Sequence of chain 1.B:
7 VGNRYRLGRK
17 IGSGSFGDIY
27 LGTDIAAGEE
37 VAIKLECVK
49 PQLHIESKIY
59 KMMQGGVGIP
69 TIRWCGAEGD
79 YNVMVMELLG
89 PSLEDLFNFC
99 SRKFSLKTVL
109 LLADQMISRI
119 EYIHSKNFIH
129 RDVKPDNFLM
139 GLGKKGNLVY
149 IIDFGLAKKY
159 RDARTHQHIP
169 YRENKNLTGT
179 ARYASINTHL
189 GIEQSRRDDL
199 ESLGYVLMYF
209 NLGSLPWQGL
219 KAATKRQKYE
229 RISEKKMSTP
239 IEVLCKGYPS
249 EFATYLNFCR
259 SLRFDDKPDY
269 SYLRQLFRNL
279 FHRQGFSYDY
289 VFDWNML

The protein below binds the small molecule below.
Small molecule (SMILES): Nc1nccc(-c2c(-c3ccc(F)cc3)ncn2C2CCCCC2)n1

Binding-site contacts:
Ligand atom C12 contacts residue LEU87 of chain 1.B at 3.7 Å (hydrophobic).
Ligand atom C8 contacts residue ILE150 of chain 1.B at 3.6 Å (hydrophobic).
Ligand atom F1 contacts residue MET82 of chain 1.B at 3.1 Å.
Ligand atom C3 contacts residue MET84 of chain 1.B at 3.3 Å (hydrophobic).
Ligand atom C13 contacts residue LEU137 of chain 1.B at 3.8 Å (hydrophobic).
Ligand atom N3 contacts residue ILE150 of chain 1.B at 3.9 Å.
Ligand atom C4 contacts residue TYR58 of chain 1.B at 3.5 Å (hydrophobic).
Ligand atom C16 contacts residue ILE17 of chain 1.B at 3.8 Å (hydrophobic).
Ligand atom C1 contacts residue LYS40 of chain 1.B at 3.9 Å.
Ligand atom C6 contacts residue ILE25 of chain 1.B at 3.7 Å (hydrophobic).
Ligand atom N5 contacts residue LEU137 of chain 1.B at 3.6 Å.
Ligand atom C12 contacts residue LEU137 of chain 1.B at 3.8 Å (hydrophobic).
Ligand atom C19 contacts residue SER90 of chain 1.B at 3.6 Å.
Ligand atom C3 contacts residue TYR58 of chain 1.B at 3.6 Å (hydrophobic).
Ligand atom N4 contacts residue LEU86 of chain 1.B at 3.7 Å.
Ligand atom N1 contacts residue LEU86 of chain 1.B at 3.6 Å.
Ligand atom C8 contacts residue ILE25 of chain 1.B at 3.4 Å (hydrophobic).
Ligand atom C5 contacts residue ILE25 of chain 1.B at 3.6 Å (hydrophobic).
Ligand atom C14 contacts residue LEU137 of chain 1.B at 3.6 Å (hydrophobic).
Ligand atom N1 contacts residue ILE17 of chain 1.B at 3.7 Å.
Ligand atom C3 contacts residue MET82 of chain 1.B at 3.5 Å (hydrophobic).
Ligand atom N4 contacts residue ALA38 of chain 1.B at 3.5 Å.
Ligand atom C11 contacts residue MET84 of chain 1.B at 3.7 Å (hydrophobic).
Ligand atom C2 contacts residue MET84 of chain 1.B at 3.5 Å (hydrophobic).
Ligand atom C10 contacts residue MET84 of chain 1.B at 3.6 Å (hydrophobic).
Ligand atom N4 contacts residue LEU87 of chain 1.B at 3.1 Å (h-bond).
Ligand atom C1 contacts residue ALA38 of chain 1.B at 3.6 Å (hydrophobic).
Ligand atom C14 contacts residue ILE150 of chain 1.B at 3.7 Å (hydrophobic).
Ligand atom C17 contacts residue ILE17 of chain 1.B at 3.8 Å (hydrophobic).
Ligand atom C2 contacts residue MET82 of chain 1.B at 3.7 Å (hydrophobic).
Ligand atom F1 contacts residue MET84 of chain 1.B at 3.6 Å.
Ligand atom N2 contacts residue ILE150 of chain 1.B at 3.6 Å.
Ligand atom N3 contacts residue ILE25 of chain 1.B at 3.3 Å.
Ligand atom C15 contacts residue LEU137 of chain 1.B at 3.9 Å (hydrophobic).
Ligand atom C10 contacts residue ALA38 of chain 1.B at 3.8 Å (hydrophobic).
Ligand atom C11 contacts residue LEU87 of chain 1.B at 3.7 Å (hydrophobic).
Ligand atom N1 contacts residue LEU87 of chain 1.B at 3.1 Å (h-bond).
Ligand atom C9 contacts residue ILE25 of chain 1.B at 3.5 Å (hydrophobic).
Ligand atom C7 contacts residue ILE25 of chain 1.B at 3.8 Å (hydrophobic).
Ligand atom C11 contacts residue ALA38 of chain 1.B at 3.4 Å (hydrophobic).